A small-molecule ligand and the protein it binds are described below.
Small molecule (SMILES): CC(=O)N[C@@H]1[C@@H](O)[C@H](O)[C@@H](CO)O[C@H]1O

Binding-site contacts:
Ligand atom C4 contacts residue ASN678 of chain 1.A at 4.2 Å.
Ligand atom C1 contacts residue ASN678 of chain 1.A at 1.4 Å.
Ligand atom C8 contacts residue GLY1100 of chain 1.A at 4.3 Å.
Ligand atom C5 contacts residue ASN678 of chain 1.A at 3.7 Å.
Ligand atom C2 contacts residue ASN678 of chain 1.A at 2.5 Å.
Ligand atom O7 contacts residue ASN678 of chain 1.A at 4.3 Å.
Ligand atom O5 contacts residue ASN678 of chain 1.A at 2.4 Å (h-bond).
Ligand atom N2 contacts residue ASN678 of chain 1.A at 2.9 Å (h-bond).
Ligand atom C7 contacts residue ASN678 of chain 1.A at 3.8 Å.
Ligand atom C3 contacts residue ASN678 of chain 1.A at 3.8 Å.

Sequence of chain 1.A:
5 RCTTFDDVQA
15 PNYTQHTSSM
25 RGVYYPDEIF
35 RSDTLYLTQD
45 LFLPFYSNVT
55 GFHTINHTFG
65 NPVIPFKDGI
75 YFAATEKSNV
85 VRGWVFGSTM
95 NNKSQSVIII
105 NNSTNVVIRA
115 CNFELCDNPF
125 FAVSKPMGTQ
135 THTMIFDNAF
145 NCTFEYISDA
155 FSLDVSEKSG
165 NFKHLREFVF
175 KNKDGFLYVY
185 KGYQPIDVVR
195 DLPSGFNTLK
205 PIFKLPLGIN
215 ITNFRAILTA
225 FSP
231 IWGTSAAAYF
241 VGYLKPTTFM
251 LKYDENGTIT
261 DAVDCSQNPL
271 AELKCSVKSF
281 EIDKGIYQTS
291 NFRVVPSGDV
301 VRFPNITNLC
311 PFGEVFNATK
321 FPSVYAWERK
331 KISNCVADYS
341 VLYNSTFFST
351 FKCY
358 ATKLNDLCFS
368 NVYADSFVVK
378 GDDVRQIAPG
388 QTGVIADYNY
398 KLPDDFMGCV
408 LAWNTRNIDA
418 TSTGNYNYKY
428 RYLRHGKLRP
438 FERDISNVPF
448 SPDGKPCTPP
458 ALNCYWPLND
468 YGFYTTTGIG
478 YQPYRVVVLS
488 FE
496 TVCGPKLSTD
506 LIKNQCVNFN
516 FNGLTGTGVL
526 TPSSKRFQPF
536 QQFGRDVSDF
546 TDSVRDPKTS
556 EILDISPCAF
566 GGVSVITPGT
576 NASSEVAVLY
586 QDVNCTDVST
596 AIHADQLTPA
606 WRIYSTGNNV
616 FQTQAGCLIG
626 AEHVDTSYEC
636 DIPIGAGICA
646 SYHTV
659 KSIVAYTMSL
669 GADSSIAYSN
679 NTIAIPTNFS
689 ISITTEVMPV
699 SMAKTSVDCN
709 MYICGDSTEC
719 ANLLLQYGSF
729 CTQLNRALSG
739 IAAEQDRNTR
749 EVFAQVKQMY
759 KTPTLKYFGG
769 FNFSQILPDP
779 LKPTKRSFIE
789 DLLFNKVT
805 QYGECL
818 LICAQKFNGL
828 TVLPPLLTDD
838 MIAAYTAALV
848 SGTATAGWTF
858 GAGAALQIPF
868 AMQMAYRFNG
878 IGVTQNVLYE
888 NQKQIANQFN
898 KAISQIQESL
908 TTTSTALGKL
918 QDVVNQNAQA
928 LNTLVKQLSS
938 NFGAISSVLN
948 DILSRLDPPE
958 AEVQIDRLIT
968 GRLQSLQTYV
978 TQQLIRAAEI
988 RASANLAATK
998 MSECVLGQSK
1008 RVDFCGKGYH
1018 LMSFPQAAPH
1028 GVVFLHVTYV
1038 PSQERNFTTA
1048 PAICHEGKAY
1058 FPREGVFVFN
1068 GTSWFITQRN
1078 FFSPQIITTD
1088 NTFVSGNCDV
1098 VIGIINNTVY